The protein below binds the small molecule below.
Small molecule (SMILES): CSCC[C@H](N)C(=O)N[C@@H](Cc1ccccc1)C(=O)N[C@@H](C)C(=O)N[C@@H](CC(C)C)C(=O)N[C@H](B(O)O)C(C)C

Binding-site contacts:
Ligand atom CB contacts residue SER172 of chain 3.A at 3.0 Å.
Ligand atom CG2 contacts residue SER172 of chain 3.A at 3.0 Å.
Ligand atom O contacts residue LYS190 of chain 3.A at 2.9 Å (salt-bridge).
Ligand atom CZ contacts residue LEU153 of chain 3.A at 3.6 Å (hydrophobic).
Ligand atom O2 contacts residue ASN168 of chain 3.A at 4.0 Å.
Ligand atom B contacts residue HIS64 of chain 3.A at 3.7 Å.
Ligand atom CA contacts residue SER172 of chain 3.A at 2.5 Å.
Ligand atom O1 contacts residue HIS64 of chain 3.A at 3.3 Å (h-bond).
Ligand atom O2 contacts residue GLY170 of chain 3.A at 2.5 Å (h-bond).
Ligand atom C contacts residue LYS190 of chain 3.A at 3.4 Å.
Ligand atom CD1 contacts residue LEU189 of chain 3.A at 4.0 Å (hydrophobic).
Ligand atom O2 contacts residue ASN171 of chain 3.A at 3.5 Å (h-bond).
Ligand atom CB contacts residue ASN168 of chain 3.A at 3.7 Å.
Ligand atom CD2 contacts residue LEU189 of chain 3.A at 3.1 Å (hydrophobic).
Ligand atom N contacts residue SER172 of chain 3.A at 2.9 Å (h-bond).
Ligand atom O2 contacts residue TYR169 of chain 3.A at 3.6 Å.
Ligand atom B contacts residue GLY170 of chain 3.A at 3.9 Å.
Ligand atom N contacts residue HIS64 of chain 3.A at 3.9 Å.
Ligand atom CG2 contacts residue THR188 of chain 3.A at 3.2 Å.
Ligand atom CA contacts residue LYS190 of chain 3.A at 3.7 Å.
Ligand atom CB contacts residue LYS190 of chain 3.A at 3.7 Å.
Ligand atom N contacts residue THR188 of chain 3.A at 3.3 Å (h-bond).
Ligand atom CD1 contacts residue HIS64 of chain 3.A at 3.6 Å.
Ligand atom CG contacts residue LEU189 of chain 3.A at 3.9 Å (hydrophobic).
Ligand atom CA contacts residue LEU151 of chain 3.A at 3.9 Å (hydrophobic).
Ligand atom CG1 contacts residue ASN168 of chain 3.A at 3.9 Å.
Ligand atom CA contacts residue LYS190 of chain 3.A at 3.4 Å.
Ligand atom O1 contacts residue SER172 of chain 3.A at 2.5 Å (h-bond).
Ligand atom CE2 contacts residue LEU153 of chain 3.A at 3.6 Å (hydrophobic).
Ligand atom CD1 contacts residue ASP94 of chain 3.A at 3.8 Å.
Ligand atom B contacts residue SER172 of chain 3.A at 1.6 Å.
Ligand atom O contacts residue VAL191 of chain 3.A at 3.7 Å.
Ligand atom CB contacts residue TYR169 of chain 3.A at 4.0 Å (hydrophobic).
Ligand atom O contacts residue TYR169 of chain 3.A at 3.4 Å.
Ligand atom CD2 contacts residue LEU151 of chain 3.A at 3.9 Å (hydrophobic).
Ligand atom CG1 contacts residue LYS190 of chain 3.A at 4.0 Å.
Ligand atom O2 contacts residue SER172 of chain 3.A at 2.4 Å (h-bond).
Ligand atom CA contacts residue THR188 of chain 3.A at 3.7 Å.
Ligand atom N contacts residue LYS190 of chain 3.A at 2.7 Å (salt-bridge).
Ligand atom O contacts residue LEU189 of chain 3.A at 3.4 Å.

Sequence of chain 3.A:
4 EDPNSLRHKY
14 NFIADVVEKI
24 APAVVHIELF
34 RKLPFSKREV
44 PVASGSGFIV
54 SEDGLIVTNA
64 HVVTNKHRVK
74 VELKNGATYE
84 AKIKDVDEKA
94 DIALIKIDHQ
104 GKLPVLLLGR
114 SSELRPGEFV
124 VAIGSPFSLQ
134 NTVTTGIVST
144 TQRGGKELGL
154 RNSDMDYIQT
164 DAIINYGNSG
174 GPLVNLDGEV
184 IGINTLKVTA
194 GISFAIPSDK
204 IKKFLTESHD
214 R